Sequence of chain 4.A:
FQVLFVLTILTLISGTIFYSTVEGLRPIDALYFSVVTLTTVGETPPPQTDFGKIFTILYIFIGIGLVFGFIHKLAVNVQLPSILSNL

This protein binds this small molecule.
Small molecule (SMILES): NCC(=O)O

Binding-site contacts:
Ligand atom N contacts residue LEU64 of chain 4.A at 3.9 Å.
Ligand atom CA contacts residue LEU64 of chain 4.A at 4.2 Å (hydrophobic).